Sequence of chain 1.A:
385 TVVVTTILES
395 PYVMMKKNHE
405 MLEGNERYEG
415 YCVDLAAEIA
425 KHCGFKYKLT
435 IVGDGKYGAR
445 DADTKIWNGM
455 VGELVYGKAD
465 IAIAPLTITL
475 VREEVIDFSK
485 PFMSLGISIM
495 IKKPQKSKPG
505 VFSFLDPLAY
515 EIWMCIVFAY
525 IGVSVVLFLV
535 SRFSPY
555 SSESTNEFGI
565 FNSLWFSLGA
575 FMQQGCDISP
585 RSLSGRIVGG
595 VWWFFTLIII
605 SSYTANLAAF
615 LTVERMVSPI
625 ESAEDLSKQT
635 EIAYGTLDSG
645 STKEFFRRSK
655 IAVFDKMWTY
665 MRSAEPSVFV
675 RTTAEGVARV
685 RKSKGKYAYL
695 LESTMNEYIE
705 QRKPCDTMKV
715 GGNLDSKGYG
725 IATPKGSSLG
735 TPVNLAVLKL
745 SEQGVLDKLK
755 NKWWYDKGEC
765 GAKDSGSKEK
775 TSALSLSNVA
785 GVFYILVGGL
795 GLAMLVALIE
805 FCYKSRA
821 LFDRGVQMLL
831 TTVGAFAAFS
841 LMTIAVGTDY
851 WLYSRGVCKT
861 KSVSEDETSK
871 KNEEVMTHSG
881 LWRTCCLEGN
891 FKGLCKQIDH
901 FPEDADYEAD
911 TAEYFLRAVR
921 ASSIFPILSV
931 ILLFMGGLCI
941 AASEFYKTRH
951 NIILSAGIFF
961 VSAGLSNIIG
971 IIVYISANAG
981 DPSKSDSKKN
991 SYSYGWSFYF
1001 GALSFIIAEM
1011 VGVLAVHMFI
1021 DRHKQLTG

This protein binds this small molecule.
Small molecule (SMILES): N[C@@H](CCC(=O)O)C(=O)O

Binding-site contacts:
Ligand atom CA contacts residue THR471 of chain 1.A at 3.3 Å.
Ligand atom CD contacts residue LEU641 of chain 1.A at 4.1 Å (hydrophobic).
Ligand atom OE2 contacts residue GLY644 of chain 1.A at 3.4 Å.
Ligand atom OXT contacts residue PRO469 of chain 1.A at 4.2 Å.
Ligand atom N contacts residue TYR723 of chain 1.A at 3.4 Å.
Ligand atom OXT contacts residue ARG476 of chain 1.A at 3.2 Å (salt-bridge).
Ligand atom O contacts residue GLY644 of chain 1.A at 3.5 Å.
Ligand atom CA contacts residue GLU696 of chain 1.A at 4.4 Å.
Ligand atom N contacts residue PRO469 of chain 1.A at 3.8 Å.
Ligand atom OXT contacts residue LEU470 of chain 1.A at 3.9 Å.
Ligand atom CD contacts residue GLU696 of chain 1.A at 4.2 Å.
Ligand atom CB contacts residue GLU696 of chain 1.A at 4.5 Å.
Ligand atom CB contacts residue MET699 of chain 1.A at 4.2 Å (hydrophobic).
Ligand atom CB contacts residue TYR441 of chain 1.A at 3.9 Å (hydrophobic).
Ligand atom N contacts residue SER645 of chain 1.A at 4.2 Å.
Ligand atom C contacts residue TYR441 of chain 1.A at 3.7 Å (hydrophobic).
Ligand atom OE1 contacts residue THR646 of chain 1.A at 2.6 Å (h-bond).
Ligand atom OE2 contacts residue LEU641 of chain 1.A at 3.6 Å.
Ligand atom O contacts residue SER645 of chain 1.A at 2.7 Å (h-bond).
Ligand atom CD contacts residue SER645 of chain 1.A at 4.4 Å.
Ligand atom OXT contacts residue SER645 of chain 1.A at 4.2 Å.
Ligand atom O contacts residue THR646 of chain 1.A at 4.5 Å.
Ligand atom C contacts residue ARG476 of chain 1.A at 3.7 Å.
Ligand atom OXT contacts residue THR471 of chain 1.A at 4.0 Å.
Ligand atom CG contacts residue LEU641 of chain 1.A at 3.8 Å (hydrophobic).
Ligand atom CD contacts residue THR646 of chain 1.A at 3.3 Å.
Ligand atom C contacts residue THR471 of chain 1.A at 3.8 Å.
Ligand atom OXT contacts residue TYR441 of chain 1.A at 3.2 Å.
Ligand atom CD contacts residue GLY644 of chain 1.A at 4.2 Å.
Ligand atom C contacts residue SER645 of chain 1.A at 3.4 Å.
Ligand atom O contacts residue TYR441 of chain 1.A at 3.7 Å.
Ligand atom O contacts residue THR471 of chain 1.A at 4.5 Å.
Ligand atom OE2 contacts residue SER645 of chain 1.A at 4.0 Å.
Ligand atom OE1 contacts residue GLU696 of chain 1.A at 3.1 Å (salt-bridge).
Ligand atom N contacts residue THR471 of chain 1.A at 2.5 Å (h-bond).
Ligand atom O contacts residue ARG476 of chain 1.A at 3.2 Å (salt-bridge).
Ligand atom CA contacts residue SER645 of chain 1.A at 3.6 Å.
Ligand atom CG contacts residue TYR441 of chain 1.A at 3.6 Å (hydrophobic).
Ligand atom CG contacts residue GLY644 of chain 1.A at 4.4 Å.
Ligand atom OE2 contacts residue THR646 of chain 1.A at 3.3 Å (h-bond).